This small molecule binds to this protein.
Small molecule (SMILES): COc1ccc(OCc2ccc(COc3c(Cl)cccc3Cl)cc2)c(Cl)c1

Binding-site contacts:
Ligand atom C11 contacts residue ILE87 of chain 18.B at 3.8 Å (hydrophobic).
Ligand atom C12 contacts residue PHE111 of chain 18.B at 3.8 Å (hydrophobic).
Ligand atom C17 contacts residue TYR136 of chain 18.B at 3.7 Å (hydrophobic).
Ligand atom O3 contacts residue PHE107 of chain 18.B at 3.6 Å.
Ligand atom C14 contacts residue TYR136 of chain 18.B at 3.5 Å (hydrophobic).
Ligand atom C5 contacts residue TYR89 of chain 18.B at 3.5 Å (hydrophobic).
Ligand atom C7 contacts residue PHE214 of chain 18.B at 3.5 Å (hydrophobic).
Ligand atom C16 contacts residue ALA24 of chain 17.E at 3.8 Å (hydrophobic).
Ligand atom O2 contacts residue VAL173 of chain 18.B at 3.4 Å.
Ligand atom C9 contacts residue VAL176 of chain 18.B at 3.6 Å (hydrophobic).
Ligand atom C16 contacts residue TYR136 of chain 18.B at 3.8 Å (hydrophobic).
Ligand atom C1 contacts residue TYR182 of chain 18.B at 3.8 Å (hydrophobic).
Ligand atom O1 contacts residue MET109 of chain 18.B at 3.7 Å.
Ligand atom CL3 contacts residue PHE111 of chain 18.B at 3.8 Å.
Ligand atom C21 contacts residue TYR182 of chain 18.B at 3.8 Å (hydrophobic).
Ligand atom C13 contacts residue MET109 of chain 18.B at 3.4 Å (hydrophobic).
Ligand atom C21 contacts residue HIS184 of chain 18.B at 3.6 Å.
Ligand atom C6 contacts residue TYR89 of chain 18.B at 3.7 Å (hydrophobic).
Ligand atom C8 contacts residue MET109 of chain 18.B at 3.4 Å (hydrophobic).
Ligand atom C17 contacts residue ALA24 of chain 17.E at 3.7 Å (hydrophobic).
Ligand atom C7 contacts residue MET109 of chain 18.B at 3.3 Å (hydrophobic).
Ligand atom CL2 contacts residue ALA24 of chain 17.E at 3.5 Å.
Ligand atom C2 contacts residue PHE214 of chain 18.B at 3.6 Å (hydrophobic).
Ligand atom C3 contacts residue MET109 of chain 18.B at 3.7 Å (hydrophobic).
Ligand atom C13 contacts residue ILE87 of chain 18.B at 3.7 Å (hydrophobic).
Ligand atom O3 contacts residue TYR89 of chain 18.B at 3.6 Å.
Ligand atom O1 contacts residue ILE87 of chain 18.B at 3.7 Å.
Ligand atom C9 contacts residue PHE214 of chain 18.B at 3.7 Å (hydrophobic).
Ligand atom CL3 contacts residue LEU217 of chain 18.B at 3.8 Å.
Ligand atom C20 contacts residue ILE171 of chain 18.B at 3.8 Å (hydrophobic).
Ligand atom CL2 contacts residue ILE25 of chain 17.E at 3.4 Å.
Ligand atom C13 contacts residue PHE111 of chain 18.B at 3.7 Å (hydrophobic).
Ligand atom C19 contacts residue LEU217 of chain 18.B at 3.8 Å (hydrophobic).
Ligand atom C21 contacts residue SER105 of chain 18.B at 3.8 Å.
Ligand atom C10 contacts residue TYR136 of chain 18.B at 3.5 Å (hydrophobic).
Ligand atom C20 contacts residue LEU217 of chain 18.B at 3.8 Å (hydrophobic).
Ligand atom O1 contacts residue PHE214 of chain 18.B at 3.8 Å.
Ligand atom C12 contacts residue ILE87 of chain 18.B at 3.8 Å (hydrophobic).
Ligand atom C4 contacts residue MET109 of chain 18.B at 3.8 Å (hydrophobic).
Ligand atom CL2 contacts residue TYR136 of chain 18.B at 3.6 Å.

Sequence of chain 18.B:
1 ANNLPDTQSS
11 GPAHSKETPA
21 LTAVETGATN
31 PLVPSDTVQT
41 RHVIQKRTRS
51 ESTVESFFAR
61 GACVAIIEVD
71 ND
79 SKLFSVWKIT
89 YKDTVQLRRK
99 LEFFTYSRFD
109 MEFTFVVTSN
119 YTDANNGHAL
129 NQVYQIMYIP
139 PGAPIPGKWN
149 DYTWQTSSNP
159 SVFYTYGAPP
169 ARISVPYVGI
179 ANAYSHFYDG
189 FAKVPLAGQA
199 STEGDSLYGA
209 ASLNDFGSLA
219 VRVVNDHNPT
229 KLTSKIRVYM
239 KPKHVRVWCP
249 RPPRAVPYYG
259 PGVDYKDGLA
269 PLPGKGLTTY

Sequence of chain 17.E:
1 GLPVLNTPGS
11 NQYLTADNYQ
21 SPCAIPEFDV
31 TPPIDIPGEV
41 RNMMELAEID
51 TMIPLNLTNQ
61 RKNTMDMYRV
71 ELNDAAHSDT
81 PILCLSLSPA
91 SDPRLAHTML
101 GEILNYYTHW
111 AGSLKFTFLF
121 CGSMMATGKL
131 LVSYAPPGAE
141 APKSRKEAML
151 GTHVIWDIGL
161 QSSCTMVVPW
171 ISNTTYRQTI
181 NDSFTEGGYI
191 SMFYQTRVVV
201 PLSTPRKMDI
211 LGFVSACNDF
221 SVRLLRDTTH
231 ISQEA